Sequence of chain 1.A:
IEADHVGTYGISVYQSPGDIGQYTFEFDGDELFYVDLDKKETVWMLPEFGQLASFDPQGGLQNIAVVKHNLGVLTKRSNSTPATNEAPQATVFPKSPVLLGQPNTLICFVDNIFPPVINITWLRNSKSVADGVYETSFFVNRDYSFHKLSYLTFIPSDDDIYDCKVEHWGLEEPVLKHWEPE

Sequence of chain 1.B:
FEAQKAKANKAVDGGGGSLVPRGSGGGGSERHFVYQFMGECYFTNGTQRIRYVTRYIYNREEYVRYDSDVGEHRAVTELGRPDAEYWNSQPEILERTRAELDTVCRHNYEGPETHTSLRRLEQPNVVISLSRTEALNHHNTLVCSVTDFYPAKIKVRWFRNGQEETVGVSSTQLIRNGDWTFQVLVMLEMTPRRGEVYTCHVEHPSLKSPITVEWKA

A protein and the small-molecule ligand that binds it are described below.
Small molecule (SMILES): CC(=O)N[C@@H]1[C@@H](O)[C@H](O)[C@@H](CO)O[C@H]1O

Binding-site contacts:
Ligand atom C1 contacts residue ASN45 of chain 1.B at 1.4 Å.
Ligand atom N2 contacts residue ASN45 of chain 1.B at 2.8 Å (h-bond).
Ligand atom O5 contacts residue ASN45 of chain 1.B at 2.4 Å (h-bond).
Ligand atom C5 contacts residue GLY46 of chain 1.B at 4.2 Å.
Ligand atom C6 contacts residue GLY46 of chain 1.B at 4.2 Å.
Ligand atom C3 contacts residue ASN45 of chain 1.B at 3.8 Å.
Ligand atom C5 contacts residue ASN45 of chain 1.B at 3.7 Å.
Ligand atom O6 contacts residue GLY46 of chain 1.B at 4.0 Å.
Ligand atom C8 contacts residue ASP4 of chain 1.A at 4.3 Å.
Ligand atom C4 contacts residue ASN45 of chain 1.B at 4.3 Å.
Ligand atom C1 contacts residue ASP4 of chain 1.A at 4.5 Å.
Ligand atom C2 contacts residue ASN45 of chain 1.B at 2.5 Å.
Ligand atom O5 contacts residue GLY46 of chain 1.B at 4.1 Å.
Ligand atom C7 contacts residue ASN45 of chain 1.B at 4.1 Å.